Binding-site contacts:
Ligand atom O4' contacts residue GLU140 of chain 2.F at 3.0 Å (salt-bridge).
Ligand atom C5 contacts residue TRP47 of chain 2.F at 3.8 Å (hydrophobic).
Ligand atom C4 contacts residue TRP47 of chain 2.F at 3.3 Å (hydrophobic).
Ligand atom N7 contacts residue LYS143 of chain 2.F at 3.8 Å.
Ligand atom C2' contacts residue GLU140 of chain 2.F at 3.0 Å.
Ligand atom O4' contacts residue TRP47 of chain 2.F at 3.4 Å.
Ligand atom C5' contacts residue ARG90 of chain 2.F at 4.3 Å.
Ligand atom C1' contacts residue LYS143 of chain 2.F at 3.1 Å.
Ligand atom C4' contacts residue GLU140 of chain 2.F at 3.4 Å.
Ligand atom O2' contacts residue GLU140 of chain 2.F at 2.3 Å (salt-bridge).
Ligand atom C3' contacts residue GLU140 of chain 2.F at 3.8 Å.
Ligand atom C1' contacts residue GLU140 of chain 2.F at 2.7 Å.
Ligand atom N7 contacts residue TRP47 of chain 2.F at 3.6 Å.
Ligand atom C1' contacts residue TRP47 of chain 2.F at 3.7 Å (hydrophobic).
Ligand atom N9 contacts residue GLU140 of chain 2.F at 4.1 Å.
Ligand atom N1 contacts residue TRP47 of chain 2.F at 3.7 Å.
Ligand atom O4' contacts residue LYS143 of chain 2.F at 4.2 Å.
Ligand atom C6 contacts residue TRP47 of chain 2.F at 3.7 Å (hydrophobic).
Ligand atom O3' contacts residue GLU140 of chain 2.F at 4.4 Å.
Ligand atom C8 contacts residue LYS143 of chain 2.F at 2.7 Å.
Ligand atom C8 contacts residue TRP47 of chain 2.F at 3.6 Å (hydrophobic).
Ligand atom N6 contacts residue TRP47 of chain 2.F at 4.2 Å.
Ligand atom N3 contacts residue TRP47 of chain 2.F at 3.4 Å.
Ligand atom C2' contacts residue LYS143 of chain 2.F at 3.7 Å.
Ligand atom N9 contacts residue TRP47 of chain 2.F at 3.3 Å.
Ligand atom O2' contacts residue LYS143 of chain 2.F at 3.8 Å.
Ligand atom N9 contacts residue LYS143 of chain 2.F at 3.2 Å (salt-bridge).
Ligand atom O4' contacts residue LYS143 of chain 2.F at 4.4 Å.
Ligand atom C2 contacts residue TRP47 of chain 2.F at 3.4 Å (hydrophobic).

Sequence of chain 2.F:
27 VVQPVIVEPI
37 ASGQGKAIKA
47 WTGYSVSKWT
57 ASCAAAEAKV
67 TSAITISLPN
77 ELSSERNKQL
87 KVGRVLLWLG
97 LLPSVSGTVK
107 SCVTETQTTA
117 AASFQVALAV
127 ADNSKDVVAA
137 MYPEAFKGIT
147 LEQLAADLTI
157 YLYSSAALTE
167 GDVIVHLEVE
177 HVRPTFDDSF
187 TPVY

A small-molecule ligand and the protein it binds are described below.
Small molecule (SMILES): Nc1ncnc2c1ncn2[C@@H]1O[C@H]([C@@H]2O[C@@H]3[C@H](O[P](=O)(O)O2)[C@@H](CO[P](=O)(O)O[C@H]2[C@@H](O)[C@H](n4cnc5c(N)ncnc54)O[C@@H]2COP(=O)=O)O[C@H]3n2ccc(=O)[nH]c2=O)[C@@H](O[P](=O)(O)OC[C@H]2O[C@@H](n3ccc(=O)[nH]c3=O)[C@H](O)[C@@H]2O)[C@H]1O